This small molecule binds to this protein.
Small molecule (SMILES): Nc1ncnc2c1ncn2[C@H]1C[C@H](O)[C@@H](COP(=O)(O)O)O1

Sequence of chain 1.EA:
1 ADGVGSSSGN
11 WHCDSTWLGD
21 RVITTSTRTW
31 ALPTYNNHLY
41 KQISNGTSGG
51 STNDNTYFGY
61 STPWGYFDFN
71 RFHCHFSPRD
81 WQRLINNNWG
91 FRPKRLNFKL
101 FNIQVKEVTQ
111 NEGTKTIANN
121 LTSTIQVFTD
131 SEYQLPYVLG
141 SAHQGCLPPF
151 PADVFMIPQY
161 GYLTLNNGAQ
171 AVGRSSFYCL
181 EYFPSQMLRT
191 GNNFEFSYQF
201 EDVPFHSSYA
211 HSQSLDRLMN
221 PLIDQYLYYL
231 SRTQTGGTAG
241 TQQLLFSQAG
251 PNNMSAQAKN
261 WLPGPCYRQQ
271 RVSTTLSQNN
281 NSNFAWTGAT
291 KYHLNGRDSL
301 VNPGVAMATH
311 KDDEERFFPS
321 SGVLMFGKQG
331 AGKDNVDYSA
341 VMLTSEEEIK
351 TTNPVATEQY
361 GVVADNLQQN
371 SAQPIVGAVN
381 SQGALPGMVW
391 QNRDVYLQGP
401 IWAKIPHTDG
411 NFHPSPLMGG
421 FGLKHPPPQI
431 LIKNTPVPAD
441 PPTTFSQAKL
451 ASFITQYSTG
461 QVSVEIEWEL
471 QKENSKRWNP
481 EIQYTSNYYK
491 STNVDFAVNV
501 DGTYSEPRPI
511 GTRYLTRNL

Binding-site contacts:
Ligand atom N3 contacts residue PRO414 of chain 1.EA at 3.9 Å.
Ligand atom N1 contacts residue GLY422 of chain 1.EA at 3.0 Å (h-bond).
Ligand atom N7 contacts residue PRO204 of chain 1.EA at 4.0 Å.
Ligand atom N1 contacts residue PRO414 of chain 1.EA at 3.5 Å (h-bond).
Ligand atom O5' contacts residue ASP409 of chain 1.X at 3.6 Å.
Ligand atom C6 contacts residue GLY422 of chain 1.EA at 3.8 Å.
Ligand atom OP1 contacts residue ASN411 of chain 1.X at 3.6 Å.
Ligand atom C4 contacts residue PRO204 of chain 1.EA at 4.0 Å (hydrophobic).
Ligand atom C3' contacts residue HIS413 of chain 1.EA at 3.6 Å.
Ligand atom C2' contacts residue PRO414 of chain 1.EA at 3.5 Å (hydrophobic).
Ligand atom P contacts residue DC1 of chain 1.QD at 1.6 Å.
Ligand atom C2 contacts residue GLY422 of chain 1.EA at 3.5 Å.
Ligand atom C5' contacts residue HIS413 of chain 1.EA at 3.7 Å.
Ligand atom C5' contacts residue ASP409 of chain 1.X at 4.0 Å.
Ligand atom N7 contacts residue HIS413 of chain 1.EA at 4.0 Å.
Ligand atom C8 contacts residue HIS413 of chain 1.EA at 3.6 Å.
Ligand atom C5' contacts residue DC1 of chain 1.QD at 3.9 Å.
Ligand atom C4' contacts residue DC1 of chain 1.QD at 4.1 Å.
Ligand atom N6 contacts residue PRO414 of chain 1.EA at 3.7 Å.
Ligand atom C5 contacts residue PRO414 of chain 1.EA at 4.1 Å (hydrophobic).
Ligand atom O3' contacts residue HIS413 of chain 1.EA at 4.1 Å.
Ligand atom C6 contacts residue PRO414 of chain 1.EA at 3.5 Å (hydrophobic).
Ligand atom O5' contacts residue DC1 of chain 1.QD at 2.5 Å (h-bond).
Ligand atom N6 contacts residue SER415 of chain 1.EA at 3.4 Å.
Ligand atom C6 contacts residue SER415 of chain 1.EA at 4.0 Å.
Ligand atom C8 contacts residue PRO204 of chain 1.EA at 4.1 Å (hydrophobic).
Ligand atom N9 contacts residue PRO204 of chain 1.EA at 4.2 Å.
Ligand atom N1 contacts residue VAL203 of chain 1.EA at 4.0 Å.
Ligand atom N6 contacts residue GLY422 of chain 1.EA at 3.1 Å (h-bond).
Ligand atom N6 contacts residue PHE421 of chain 1.EA at 4.1 Å.
Ligand atom C1' contacts residue DC1 of chain 1.QD at 3.9 Å.
Ligand atom N7 contacts residue SER415 of chain 1.EA at 3.8 Å.
Ligand atom O4' contacts residue DC1 of chain 1.QD at 3.3 Å.
Ligand atom C5 contacts residue PRO204 of chain 1.EA at 3.9 Å (hydrophobic).
Ligand atom C2 contacts residue ILE405 of chain 1.EA at 4.1 Å (hydrophobic).
Ligand atom OP2 contacts residue DC1 of chain 1.QD at 2.5 Å (h-bond).
Ligand atom C2 contacts residue PRO414 of chain 1.EA at 4.1 Å (hydrophobic).
Ligand atom OP1 contacts residue DC1 of chain 1.QD at 2.5 Å (h-bond).
Ligand atom N6 contacts residue PRO416 of chain 1.EA at 3.9 Å.
Ligand atom N6 contacts residue GLY420 of chain 1.EA at 4.2 Å.

Sequence of chain 1.X:
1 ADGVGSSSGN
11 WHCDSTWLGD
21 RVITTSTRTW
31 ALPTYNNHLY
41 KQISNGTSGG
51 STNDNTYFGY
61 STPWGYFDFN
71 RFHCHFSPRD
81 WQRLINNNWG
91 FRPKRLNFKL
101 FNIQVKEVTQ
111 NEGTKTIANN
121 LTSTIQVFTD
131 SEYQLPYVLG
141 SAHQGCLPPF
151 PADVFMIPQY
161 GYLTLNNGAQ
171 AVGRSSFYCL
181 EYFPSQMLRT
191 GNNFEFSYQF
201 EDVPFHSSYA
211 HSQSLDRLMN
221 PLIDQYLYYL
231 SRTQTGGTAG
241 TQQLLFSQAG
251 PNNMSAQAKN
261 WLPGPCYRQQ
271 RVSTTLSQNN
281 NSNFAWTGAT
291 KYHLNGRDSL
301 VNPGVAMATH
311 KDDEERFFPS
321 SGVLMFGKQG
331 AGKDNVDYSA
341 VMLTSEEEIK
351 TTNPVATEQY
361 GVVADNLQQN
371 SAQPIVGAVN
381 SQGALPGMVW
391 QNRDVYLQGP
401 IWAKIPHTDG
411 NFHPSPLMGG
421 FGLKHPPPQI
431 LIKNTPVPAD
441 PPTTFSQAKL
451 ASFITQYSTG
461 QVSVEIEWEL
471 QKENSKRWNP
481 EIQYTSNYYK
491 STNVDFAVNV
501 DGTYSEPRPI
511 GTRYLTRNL